Binding-site contacts:
Ligand atom O6 contacts residue LYS131 of chain 1.J at 4.3 Å.
Ligand atom C5 contacts residue ASN122 of chain 1.J at 3.2 Å.
Ligand atom N2 contacts residue GLN100 of chain 1.J at 4.3 Å.
Ligand atom C5 contacts residue LYS131 of chain 1.J at 3.8 Å.
Ligand atom C8 contacts residue LYS133 of chain 1.J at 3.8 Å.
Ligand atom C4 contacts residue ASN122 of chain 1.J at 4.2 Å.
Ligand atom C2 contacts residue ASN122 of chain 1.J at 2.9 Å.
Ligand atom C8 contacts residue SER120 of chain 1.J at 3.9 Å.
Ligand atom C3 contacts residue ASN122 of chain 1.J at 4.0 Å.
Ligand atom C8 contacts residue GLN100 of chain 1.J at 3.7 Å.
Ligand atom C6 contacts residue ASN122 of chain 1.J at 4.1 Å.
Ligand atom C1 contacts residue ASN122 of chain 1.J at 1.5 Å.
Ligand atom C7 contacts residue ASN122 of chain 1.J at 4.1 Å.
Ligand atom O7 contacts residue LYS133 of chain 1.J at 3.3 Å.
Ligand atom C1 contacts residue LYS131 of chain 1.J at 4.3 Å.
Ligand atom N2 contacts residue ASN122 of chain 1.J at 3.6 Å.
Ligand atom C7 contacts residue LYS133 of chain 1.J at 4.0 Å.
Ligand atom C8 contacts residue PHE121 of chain 1.J at 4.2 Å (hydrophobic).
Ligand atom O5 contacts residue ASN122 of chain 1.J at 1.9 Å (h-bond).
Ligand atom C6 contacts residue LYS131 of chain 1.J at 3.3 Å.
Ligand atom O7 contacts residue ASN122 of chain 1.J at 4.1 Å.
Ligand atom O5 contacts residue LYS131 of chain 1.J at 3.3 Å (salt-bridge).

The protein below binds the small molecule below.
Small molecule (SMILES): CC(=O)N[C@H]1[C@H](O[C@H]2[C@H](O)[C@@H](NC(C)=O)CO[C@@H]2CO)O[C@H](CO)[C@@H](O[C@@H]2O[C@H](CO[C@H]3O[C@H](CO)[C@@H](O)[C@H](O[C@H]4O[C@H](CO)[C@@H](O)[C@H](O)[C@@H]4O)[C@@H]3O)[C@@H](O)[C@H](O[C@H]3O[C@H](CO)[C@@H](O)[C@H](O)[C@@H]3O[C@H]3O[C@H](CO)[C@@H](O)[C@H](O)[C@@H]3O[C@H]3O[C@H](CO)[C@@H](O)[C@H](O)[C@@H]3O)[C@@H]2O)[C@@H]1O

Sequence of chain 1.J:
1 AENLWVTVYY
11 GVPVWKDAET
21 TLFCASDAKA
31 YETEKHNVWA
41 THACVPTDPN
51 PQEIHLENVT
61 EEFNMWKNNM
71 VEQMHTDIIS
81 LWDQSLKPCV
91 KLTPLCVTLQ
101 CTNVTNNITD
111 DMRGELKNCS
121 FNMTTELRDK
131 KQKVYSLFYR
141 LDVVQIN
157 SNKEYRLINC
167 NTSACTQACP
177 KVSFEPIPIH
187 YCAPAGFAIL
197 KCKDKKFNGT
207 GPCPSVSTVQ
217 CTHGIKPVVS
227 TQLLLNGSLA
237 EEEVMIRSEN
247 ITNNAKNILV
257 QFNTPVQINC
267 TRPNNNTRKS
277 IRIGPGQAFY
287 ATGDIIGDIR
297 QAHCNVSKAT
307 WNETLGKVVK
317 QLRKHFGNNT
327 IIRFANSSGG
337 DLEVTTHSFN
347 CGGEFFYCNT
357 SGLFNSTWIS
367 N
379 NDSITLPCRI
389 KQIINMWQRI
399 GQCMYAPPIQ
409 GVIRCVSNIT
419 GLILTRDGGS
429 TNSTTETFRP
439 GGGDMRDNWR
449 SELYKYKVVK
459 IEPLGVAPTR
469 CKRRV